Sequence of chain 1.C:
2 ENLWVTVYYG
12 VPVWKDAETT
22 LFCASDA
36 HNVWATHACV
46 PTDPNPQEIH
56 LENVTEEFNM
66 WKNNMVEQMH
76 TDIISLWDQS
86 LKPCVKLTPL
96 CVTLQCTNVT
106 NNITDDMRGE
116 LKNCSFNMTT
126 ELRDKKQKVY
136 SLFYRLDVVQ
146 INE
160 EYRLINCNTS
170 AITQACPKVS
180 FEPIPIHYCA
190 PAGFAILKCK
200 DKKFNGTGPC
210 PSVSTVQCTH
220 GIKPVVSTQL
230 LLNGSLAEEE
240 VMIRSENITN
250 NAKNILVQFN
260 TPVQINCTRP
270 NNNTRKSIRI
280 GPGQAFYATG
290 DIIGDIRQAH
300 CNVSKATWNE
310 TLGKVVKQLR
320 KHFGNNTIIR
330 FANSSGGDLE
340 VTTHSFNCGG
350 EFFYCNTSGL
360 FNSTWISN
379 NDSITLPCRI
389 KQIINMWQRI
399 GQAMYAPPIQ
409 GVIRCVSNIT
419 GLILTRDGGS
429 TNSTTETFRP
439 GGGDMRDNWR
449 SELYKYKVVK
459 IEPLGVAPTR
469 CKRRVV

A small-molecule ligand and the protein it binds are described below.
Small molecule (SMILES): CC(=O)N[C@@H]1[C@@H](O)[C@H](O)[C@@H](CO)O[C@H]1O

Binding-site contacts:
Ligand atom O5 contacts residue ASN308 of chain 1.C at 2.1 Å (h-bond).
Ligand atom N2 contacts residue ASN308 of chain 1.C at 3.3 Å (h-bond).
Ligand atom C5 contacts residue ASN308 of chain 1.C at 3.5 Å.
Ligand atom C4 contacts residue ASN308 of chain 1.C at 4.2 Å.
Ligand atom C1 contacts residue ASN308 of chain 1.C at 1.5 Å.
Ligand atom C6 contacts residue ASN308 of chain 1.C at 4.4 Å.
Ligand atom C2 contacts residue ASN308 of chain 1.C at 2.7 Å.
Ligand atom C7 contacts residue ASN308 of chain 1.C at 4.3 Å.
Ligand atom C3 contacts residue ASN308 of chain 1.C at 4.0 Å.
Ligand atom O6 contacts residue ASN308 of chain 1.C at 4.2 Å.